Sequence of chain 1.B:
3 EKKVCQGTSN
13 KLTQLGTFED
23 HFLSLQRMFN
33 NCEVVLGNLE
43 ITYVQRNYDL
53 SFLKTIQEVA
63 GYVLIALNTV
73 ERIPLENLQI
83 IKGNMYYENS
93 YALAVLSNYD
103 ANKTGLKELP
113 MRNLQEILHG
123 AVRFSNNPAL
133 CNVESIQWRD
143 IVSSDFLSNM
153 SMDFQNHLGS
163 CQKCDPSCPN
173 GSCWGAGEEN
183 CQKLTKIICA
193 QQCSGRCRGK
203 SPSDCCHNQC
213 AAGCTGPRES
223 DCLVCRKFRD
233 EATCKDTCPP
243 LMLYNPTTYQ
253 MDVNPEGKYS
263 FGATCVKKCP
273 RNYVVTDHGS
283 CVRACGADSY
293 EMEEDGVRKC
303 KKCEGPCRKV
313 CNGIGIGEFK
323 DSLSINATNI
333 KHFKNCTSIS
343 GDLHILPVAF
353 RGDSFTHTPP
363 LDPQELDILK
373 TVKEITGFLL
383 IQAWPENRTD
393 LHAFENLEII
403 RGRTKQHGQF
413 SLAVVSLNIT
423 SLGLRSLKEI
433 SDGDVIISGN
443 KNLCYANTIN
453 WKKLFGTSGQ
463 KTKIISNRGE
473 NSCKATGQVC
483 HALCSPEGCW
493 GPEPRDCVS

Binding-site contacts:
Ligand atom C1 contacts residue ASN32 of chain 1.B at 1.4 Å.
Ligand atom C4 contacts residue ASN32 of chain 1.B at 4.3 Å.
Ligand atom C7 contacts residue ASN32 of chain 1.B at 3.1 Å.
Ligand atom C6 contacts residue ASN33 of chain 1.B at 3.5 Å.
Ligand atom O7 contacts residue ASN32 of chain 1.B at 3.2 Å (h-bond).
Ligand atom O5 contacts residue ASN33 of chain 1.B at 2.8 Å (h-bond).
Ligand atom C3 contacts residue ASN32 of chain 1.B at 3.7 Å.
Ligand atom C5 contacts residue ASN33 of chain 1.B at 3.8 Å.
Ligand atom O5 contacts residue ASN32 of chain 1.B at 2.5 Å (h-bond).
Ligand atom O6 contacts residue ASN33 of chain 1.B at 2.3 Å (h-bond).
Ligand atom C8 contacts residue GLN28 of chain 1.B at 3.5 Å.
Ligand atom N2 contacts residue ASN32 of chain 1.B at 2.7 Å (h-bond).
Ligand atom C8 contacts residue ASN32 of chain 1.B at 4.2 Å.
Ligand atom C5 contacts residue ASN32 of chain 1.B at 3.7 Å.
Ligand atom C2 contacts residue ASN32 of chain 1.B at 2.4 Å.
Ligand atom C1 contacts residue ASN33 of chain 1.B at 3.8 Å.

A protein and the small-molecule ligand that binds it are described below.
Small molecule (SMILES): CC(=O)N[C@@H]1[C@@H](O)[C@H](O)[C@@H](CO)O[C@H]1O